Sequence of chain 1.B:
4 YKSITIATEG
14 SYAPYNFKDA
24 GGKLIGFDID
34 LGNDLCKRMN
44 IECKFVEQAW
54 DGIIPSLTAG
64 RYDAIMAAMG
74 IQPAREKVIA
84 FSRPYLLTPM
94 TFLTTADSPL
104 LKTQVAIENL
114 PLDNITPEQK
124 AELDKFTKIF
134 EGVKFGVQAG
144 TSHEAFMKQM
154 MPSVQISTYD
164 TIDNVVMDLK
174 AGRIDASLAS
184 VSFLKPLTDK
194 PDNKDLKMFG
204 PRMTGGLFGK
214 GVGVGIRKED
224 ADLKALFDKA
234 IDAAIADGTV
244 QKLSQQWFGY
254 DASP

Binding-site contacts:
Ligand atom NAQ contacts residue TYR15 of chain 1.B at 3.2 Å.
Ligand atom OXT contacts residue SER183 of chain 1.B at 3.3 Å.
Ligand atom NAQ contacts residue GLU12 of chain 1.B at 2.8 Å (salt-bridge).
Ligand atom CAL contacts residue TRP53 of chain 1.B at 3.7 Å (hydrophobic).
Ligand atom N contacts residue ALA71 of chain 1.B at 2.9 Å (h-bond).
Ligand atom OAB contacts residue GLY73 of chain 1.B at 2.8 Å (h-bond).
Ligand atom CAP contacts residue GLU12 of chain 1.B at 3.2 Å.
Ligand atom CB contacts residue ALA71 of chain 1.B at 3.4 Å (hydrophobic).
Ligand atom CAE contacts residue ARG78 of chain 1.B at 3.5 Å.
Ligand atom OAF contacts residue SER145 of chain 1.B at 2.9 Å (h-bond).
Ligand atom O contacts residue SER183 of chain 1.B at 2.8 Å (h-bond).
Ligand atom CAK contacts residue HIS146 of chain 1.B at 3.6 Å.
Ligand atom OAF contacts residue THR144 of chain 1.B at 3.3 Å.
Ligand atom CAL contacts residue ALA71 of chain 1.B at 3.3 Å (hydrophobic).
Ligand atom CAP contacts residue TYR15 of chain 1.B at 3.7 Å (hydrophobic).
Ligand atom C contacts residue HIS146 of chain 1.B at 3.4 Å.
Ligand atom NAN contacts residue TRP53 of chain 1.B at 3.4 Å.
Ligand atom OAF contacts residue ARG78 of chain 1.B at 2.8 Å (salt-bridge).
Ligand atom NAQ contacts residue GLN141 of chain 1.B at 3.0 Å (h-bond).
Ligand atom O contacts residue TYR15 of chain 1.B at 2.4 Å (h-bond).
Ligand atom CAM contacts residue GLN141 of chain 1.B at 3.5 Å.
Ligand atom NAN contacts residue ALA70 of chain 1.B at 3.1 Å (h-bond).
Ligand atom NAO contacts residue TRP53 of chain 1.B at 3.5 Å.
Ligand atom CA contacts residue ALA71 of chain 1.B at 3.3 Å (hydrophobic).
Ligand atom OAB contacts residue ALA71 of chain 1.B at 3.5 Å (h-bond).
Ligand atom CB contacts residue TYR18 of chain 1.B at 3.5 Å (hydrophobic).
Ligand atom C contacts residue SER183 of chain 1.B at 3.3 Å.
Ligand atom O contacts residue HIS146 of chain 1.B at 3.7 Å.
Ligand atom CAP contacts residue TRP53 of chain 1.B at 3.6 Å (hydrophobic).
Ligand atom OXT contacts residue MET93 of chain 1.B at 3.2 Å.
Ligand atom NAO contacts residue ALA70 of chain 1.B at 3.1 Å (h-bond).
Ligand atom OAB contacts residue ARG78 of chain 1.B at 2.8 Å (salt-bridge).
Ligand atom NAO contacts residue GLU12 of chain 1.B at 2.9 Å (salt-bridge).
Ligand atom CB contacts residue VAL215 of chain 1.B at 3.6 Å (hydrophobic).
Ligand atom CAI contacts residue ALA71 of chain 1.B at 3.7 Å (hydrophobic).
Ligand atom C contacts residue TYR15 of chain 1.B at 3.3 Å (hydrophobic).
Ligand atom CAP contacts residue ALA70 of chain 1.B at 3.5 Å (hydrophobic).
Ligand atom OXT contacts residue HIS146 of chain 1.B at 2.7 Å (h-bond).
Ligand atom OAB contacts residue MET72 of chain 1.B at 3.7 Å.
Ligand atom NAO contacts residue TYR15 of chain 1.B at 3.7 Å.

This protein binds this small molecule.
Small molecule (SMILES): [H]/N=C(/N)NCCC[C@H](N[C@H](C)C(=O)O)C(=O)O